Sequence of chain 1.C:
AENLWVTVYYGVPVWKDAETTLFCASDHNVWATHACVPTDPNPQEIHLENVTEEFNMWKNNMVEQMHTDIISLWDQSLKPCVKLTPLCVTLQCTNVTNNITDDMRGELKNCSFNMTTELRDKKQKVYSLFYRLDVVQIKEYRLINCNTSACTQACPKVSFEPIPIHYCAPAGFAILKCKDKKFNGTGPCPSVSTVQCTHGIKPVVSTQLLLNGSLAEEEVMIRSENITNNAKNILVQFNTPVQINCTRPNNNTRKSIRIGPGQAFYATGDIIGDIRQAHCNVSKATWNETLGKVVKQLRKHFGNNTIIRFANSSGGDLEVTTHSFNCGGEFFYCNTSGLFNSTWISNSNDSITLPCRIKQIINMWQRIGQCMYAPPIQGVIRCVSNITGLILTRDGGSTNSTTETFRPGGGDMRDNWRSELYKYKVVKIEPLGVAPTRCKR

Binding-site contacts:
Ligand atom C7 contacts residue ASN246 of chain 1.C at 3.6 Å.
Ligand atom C1 contacts residue THR248 of chain 1.C at 3.2 Å.
Ligand atom C1 contacts residue ASN246 of chain 1.C at 1.4 Å.
Ligand atom O5 contacts residue ASN249 of chain 1.C at 3.5 Å.
Ligand atom C3 contacts residue ASN246 of chain 1.C at 3.8 Å.
Ligand atom C5 contacts residue ASN246 of chain 1.C at 3.6 Å.
Ligand atom C1 contacts residue ASN249 of chain 1.C at 4.0 Å.
Ligand atom N2 contacts residue ASN246 of chain 1.C at 2.9 Å (h-bond).
Ligand atom C4 contacts residue ASN246 of chain 1.C at 4.2 Å.
Ligand atom C2 contacts residue ASN246 of chain 1.C at 2.5 Å.
Ligand atom C2 contacts residue THR248 of chain 1.C at 4.3 Å.
Ligand atom O7 contacts residue ASN246 of chain 1.C at 3.9 Å.
Ligand atom C5 contacts residue THR248 of chain 1.C at 3.8 Å.
Ligand atom O5 contacts residue THR248 of chain 1.C at 3.6 Å.
Ligand atom O5 contacts residue ASN246 of chain 1.C at 2.3 Å (h-bond).

The small molecule below binds the protein below.
Small molecule (SMILES): CC(=O)N[C@H]1[C@H](O[C@H]2[C@H](O)[C@@H](NC(C)=O)CO[C@@H]2CO)O[C@H](CO)[C@@H](O)[C@@H]1O